Binding-site contacts:
Ligand atom C5A contacts residue GLU67 of chain 2.B at 3.2 Å.
Ligand atom N1 contacts residue TYR94 of chain 2.B at 3.6 Å.
Ligand atom C2 contacts residue TYR94 of chain 2.B at 3.7 Å (hydrophobic).
Ligand atom C3 contacts residue VAL172 of chain 2.B at 3.9 Å (hydrophobic).
Ligand atom O3 contacts residue SO41 of chain 2.H at 3.6 Å.
Ligand atom C2 contacts residue ASP170 of chain 2.B at 3.5 Å.
Ligand atom C6 contacts residue LEU72 of chain 2.B at 3.6 Å (hydrophobic).
Ligand atom C4A contacts residue LYS196 of chain 2.B at 3.8 Å.
Ligand atom C4 contacts residue VAL172 of chain 2.B at 3.8 Å (hydrophobic).
Ligand atom N4 contacts residue TYR94 of chain 2.B at 2.7 Å (h-bond).
Ligand atom C5 contacts residue VAL172 of chain 2.B at 3.9 Å (hydrophobic).
Ligand atom N1 contacts residue ASP170 of chain 2.B at 2.6 Å (salt-bridge).
Ligand atom O3 contacts residue THR145 of chain 2.B at 2.5 Å (h-bond).
Ligand atom C2A contacts residue CYS141 of chain 2.B at 3.9 Å (hydrophobic).
Ligand atom C4A contacts residue TYR94 of chain 2.B at 3.6 Å (hydrophobic).
Ligand atom C6 contacts residue ASP170 of chain 2.B at 3.5 Å.
Ligand atom C5A contacts residue VAL69 of chain 2.B at 3.5 Å (hydrophobic).
Ligand atom N1 contacts residue VAL172 of chain 2.B at 3.7 Å.
Ligand atom C2 contacts residue THR145 of chain 2.B at 3.9 Å.
Ligand atom C2A contacts residue THR145 of chain 2.B at 3.2 Å.
Ligand atom N4 contacts residue LYS196 of chain 2.B at 4.0 Å.
Ligand atom C6 contacts residue TYR94 of chain 2.B at 3.7 Å (hydrophobic).
Ligand atom O5 contacts residue PRO68 of chain 2.B at 3.7 Å.
Ligand atom O3 contacts residue LYS196 of chain 2.B at 3.8 Å.
Ligand atom O3 contacts residue TYR94 of chain 2.B at 3.8 Å.
Ligand atom C4 contacts residue TYR94 of chain 2.B at 3.6 Å (hydrophobic).
Ligand atom C5 contacts residue TYR94 of chain 2.B at 3.6 Å (hydrophobic).
Ligand atom C3 contacts residue TYR94 of chain 2.B at 3.7 Å (hydrophobic).
Ligand atom C2 contacts residue VAL172 of chain 2.B at 3.8 Å (hydrophobic).
Ligand atom C2A contacts residue ASP170 of chain 2.B at 3.5 Å.
Ligand atom O5 contacts residue VAL69 of chain 2.B at 3.7 Å.
Ligand atom C4A contacts residue SO41 of chain 2.H at 3.7 Å.
Ligand atom C6 contacts residue VAL172 of chain 2.B at 3.7 Å (hydrophobic).
Ligand atom C2A contacts residue HIS143 of chain 2.B at 3.3 Å.
Ligand atom O5 contacts residue VAL172 of chain 2.B at 3.9 Å.
Ligand atom C2A contacts residue TYR94 of chain 2.B at 3.8 Å (hydrophobic).
Ligand atom O5 contacts residue GLU67 of chain 2.B at 2.6 Å (salt-bridge).
Ligand atom C3 contacts residue THR145 of chain 2.B at 3.6 Å.
Ligand atom C2A contacts residue SER173 of chain 2.B at 3.8 Å.
Ligand atom N4 contacts residue SO41 of chain 2.H at 2.6 Å (h-bond).

Sequence of chain 2.B:
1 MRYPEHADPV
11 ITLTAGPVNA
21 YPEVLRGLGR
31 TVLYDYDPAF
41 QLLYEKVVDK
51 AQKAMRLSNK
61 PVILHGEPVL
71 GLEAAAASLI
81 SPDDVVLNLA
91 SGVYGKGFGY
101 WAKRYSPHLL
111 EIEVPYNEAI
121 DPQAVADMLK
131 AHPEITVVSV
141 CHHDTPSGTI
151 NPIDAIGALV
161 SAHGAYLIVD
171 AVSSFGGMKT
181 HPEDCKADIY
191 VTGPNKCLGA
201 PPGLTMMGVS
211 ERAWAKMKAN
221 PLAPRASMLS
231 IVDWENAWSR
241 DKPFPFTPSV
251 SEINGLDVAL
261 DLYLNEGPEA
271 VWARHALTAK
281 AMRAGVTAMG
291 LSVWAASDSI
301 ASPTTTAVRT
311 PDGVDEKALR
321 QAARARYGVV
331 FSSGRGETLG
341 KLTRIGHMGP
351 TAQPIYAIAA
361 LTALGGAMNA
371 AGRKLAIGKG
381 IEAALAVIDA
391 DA

This protein binds this small molecule.
Small molecule (SMILES): Cc1ncc(CO)c(CN)c1O